Sequence of chain 1.T:
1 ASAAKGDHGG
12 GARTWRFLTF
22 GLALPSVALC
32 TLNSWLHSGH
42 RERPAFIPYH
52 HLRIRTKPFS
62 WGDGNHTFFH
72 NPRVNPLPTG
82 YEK

Binding-site contacts:
Ligand atom C6 contacts residue MET40 of chain 1.P at 4.5 Å (hydrophobic).
Ligand atom C43 contacts residue LEU206 of chain 1.P at 3.9 Å (hydrophobic).
Ligand atom C22 contacts residue PEK1 of chain 1.ZB at 4.2 Å.
Ligand atom O61 contacts residue MET40 of chain 1.P at 3.8 Å.
Ligand atom C18 contacts residue TRP34 of chain 1.P at 4.1 Å (hydrophobic).
Ligand atom C4 contacts residue TRP34 of chain 1.P at 3.9 Å (hydrophobic).
Ligand atom O61 contacts residue TRP34 of chain 1.P at 3.5 Å (h-bond).
Ligand atom C9 contacts residue TRP62 of chain 1.T at 4.3 Å (hydrophobic).
Ligand atom O61 contacts residue TRP62 of chain 1.T at 3.8 Å.
Ligand atom C31 contacts residue PEK1 of chain 1.ZB at 4.1 Å.
Ligand atom C2 contacts residue PHE69 of chain 1.T at 4.2 Å (hydrophobic).
Ligand atom C57 contacts residue TRP34 of chain 1.P at 3.6 Å (hydrophobic).
Ligand atom C8 contacts residue GLY63 of chain 1.T at 3.6 Å.
Ligand atom C28 contacts residue PEK1 of chain 1.ZB at 4.5 Å.
Ligand atom O6 contacts residue GLY63 of chain 1.T at 4.3 Å.
Ligand atom C4 contacts residue MET40 of chain 1.P at 4.4 Å (hydrophobic).
Ligand atom C4 contacts residue TRP62 of chain 1.T at 3.8 Å (hydrophobic).
Ligand atom C6 contacts residue PHE69 of chain 1.T at 3.9 Å (hydrophobic).
Ligand atom C43 contacts residue PEK1 of chain 1.ZB at 3.9 Å.
Ligand atom C6 contacts residue TRP34 of chain 1.P at 4.2 Å (hydrophobic).
Ligand atom C57 contacts residue TRP62 of chain 1.T at 2.9 Å (hydrophobic).
Ligand atom O4 contacts residue GLY63 of chain 1.T at 4.5 Å.
Ligand atom O5 contacts residue PHE69 of chain 1.T at 4.3 Å.
Ligand atom O61 contacts residue SER61 of chain 1.T at 3.6 Å (h-bond).
Ligand atom C11 contacts residue GLY63 of chain 1.T at 3.4 Å.
Ligand atom O5 contacts residue MET40 of chain 1.P at 4.0 Å.
Ligand atom C3 contacts residue TRP62 of chain 1.T at 4.2 Å (hydrophobic).
Ligand atom C43 contacts residue PHE203 of chain 1.P at 4.4 Å (hydrophobic).
Ligand atom O2 contacts residue GLY63 of chain 1.T at 4.3 Å.
Ligand atom O5 contacts residue TRP34 of chain 1.P at 3.2 Å.
Ligand atom C11 contacts residue TRP62 of chain 1.T at 4.2 Å (hydrophobic).
Ligand atom O1 contacts residue TRP62 of chain 1.T at 3.9 Å.
Ligand atom O1 contacts residue GLY63 of chain 1.T at 4.1 Å.
Ligand atom C9 contacts residue GLY63 of chain 1.T at 3.4 Å.
Ligand atom C1 contacts residue PHE69 of chain 1.T at 3.7 Å (hydrophobic).
Ligand atom C10 contacts residue TRP62 of chain 1.T at 4.2 Å (hydrophobic).
Ligand atom O16 contacts residue MET40 of chain 1.P at 4.3 Å.
Ligand atom C57 contacts residue SER61 of chain 1.T at 3.4 Å.

This protein binds this small molecule.
Small molecule (SMILES): CCCCCCCCCCO[C@@H]1O[C@H](CO)[C@@H](O[C@H]2O[C@H](CO)[C@@H](O)[C@H](O)[C@H]2O)[C@H](O)[C@H]1O

Sequence of chain 1.P:
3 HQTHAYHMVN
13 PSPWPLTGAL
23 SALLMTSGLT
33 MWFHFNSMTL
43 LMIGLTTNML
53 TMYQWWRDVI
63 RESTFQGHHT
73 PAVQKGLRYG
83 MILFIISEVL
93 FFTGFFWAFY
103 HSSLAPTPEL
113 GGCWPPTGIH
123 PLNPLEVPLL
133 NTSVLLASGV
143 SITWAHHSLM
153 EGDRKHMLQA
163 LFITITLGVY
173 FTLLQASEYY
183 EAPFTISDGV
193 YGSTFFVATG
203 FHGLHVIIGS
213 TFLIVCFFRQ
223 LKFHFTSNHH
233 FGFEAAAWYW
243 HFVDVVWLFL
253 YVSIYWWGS